Sequence of chain 1.C:
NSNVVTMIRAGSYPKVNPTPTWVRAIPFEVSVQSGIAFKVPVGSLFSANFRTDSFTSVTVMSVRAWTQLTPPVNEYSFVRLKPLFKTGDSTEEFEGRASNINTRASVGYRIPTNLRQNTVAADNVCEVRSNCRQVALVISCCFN

Sequence of chain 4.N:
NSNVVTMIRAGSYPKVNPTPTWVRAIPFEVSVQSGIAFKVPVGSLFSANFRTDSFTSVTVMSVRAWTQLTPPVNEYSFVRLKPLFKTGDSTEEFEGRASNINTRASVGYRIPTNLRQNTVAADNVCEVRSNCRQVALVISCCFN

Binding-site contacts:
Ligand atom OP3 contacts residue ILE23 of chain 1.C at 4.3 Å.
Ligand atom O2 contacts residue ASN16 of chain 1.C at 2.5 Å (h-bond).
Ligand atom OP1 contacts residue ARG131 of chain 4.N at 3.5 Å (salt-bridge).
Ligand atom OP3 contacts residue ARG125 of chain 4.N at 2.8 Å.
Ligand atom C2' contacts residue ARG125 of chain 4.N at 3.7 Å.
Ligand atom C5' contacts residue MET76 of chain 4.N at 4.3 Å (hydrophobic).
Ligand atom C2 contacts residue ASN16 of chain 1.C at 3.0 Å.
Ligand atom C5' contacts residue ARG125 of chain 4.N at 4.3 Å.
Ligand atom C4' contacts residue ARG125 of chain 4.N at 4.4 Å.
Ligand atom C6 contacts residue ARG125 of chain 4.N at 3.5 Å.
Ligand atom P contacts residue ARG131 of chain 4.N at 3.6 Å.
Ligand atom OP2 contacts residue ARG131 of chain 4.N at 3.8 Å.
Ligand atom O5' contacts residue ARG131 of chain 4.N at 2.9 Å (salt-bridge).
Ligand atom C4 contacts residue SER17 of chain 1.C at 4.0 Å.
Ligand atom C1' contacts residue ARG125 of chain 4.N at 4.3 Å.
Ligand atom C4 contacts residue ASN16 of chain 1.C at 4.0 Å.
Ligand atom P contacts residue ILE23 of chain 1.C at 4.2 Å.
Ligand atom O3' contacts residue ARG125 of chain 4.N at 4.2 Å.
Ligand atom O4 contacts residue SER17 of chain 1.C at 3.1 Å.
Ligand atom C2 contacts residue ARG125 of chain 4.N at 3.8 Å.
Ligand atom OP1 contacts residue ARG125 of chain 4.N at 3.0 Å (salt-bridge).
Ligand atom C4 contacts residue ARG125 of chain 4.N at 3.5 Å.
Ligand atom C3' contacts residue ARG125 of chain 4.N at 3.4 Å.
Ligand atom OP3 contacts residue SER77 of chain 4.N at 4.3 Å.
Ligand atom O4 contacts residue ASN16 of chain 1.C at 4.4 Å.
Ligand atom O4 contacts residue ARG125 of chain 4.N at 3.8 Å.
Ligand atom N3 contacts residue SER17 of chain 1.C at 4.2 Å.
Ligand atom O4 contacts residue THR21 of chain 1.C at 4.1 Å.
Ligand atom O5' contacts residue ARG125 of chain 4.N at 3.2 Å (salt-bridge).
Ligand atom O2 contacts residue ARG125 of chain 4.N at 3.9 Å.
Ligand atom N1 contacts residue ARG125 of chain 4.N at 3.7 Å.
Ligand atom N3 contacts residue ARG125 of chain 4.N at 3.6 Å.
Ligand atom N3 contacts residue ASN16 of chain 1.C at 2.8 Å (h-bond).
Ligand atom OP2 contacts residue ILE23 of chain 1.C at 4.1 Å.
Ligand atom OP2 contacts residue SER77 of chain 4.N at 4.0 Å.
Ligand atom P contacts residue ARG125 of chain 4.N at 4.0 Å.
Ligand atom OP1 contacts residue ILE23 of chain 1.C at 3.7 Å.
Ligand atom C5' contacts residue ARG131 of chain 4.N at 3.4 Å.
Ligand atom N1 contacts residue ASN16 of chain 1.C at 4.3 Å.
Ligand atom C5 contacts residue ARG125 of chain 4.N at 3.5 Å.

The protein below binds the small molecule below.
Small molecule (SMILES): CO[P](=O)(O)O[C@H]1[C@@H](O)[C@H](n2ccc(=O)[nH]c2=O)O[C@@H]1COP(=O)(O)O